Binding-site contacts:
Ligand atom O9 contacts residue 9SD1 of chain 1.G at 0.1 Å (h-bond).
Ligand atom O1B contacts residue ARG212 of chain 1.A at 3.1 Å (salt-bridge).
Ligand atom O10 contacts residue ARG71 of chain 1.A at 2.9 Å (salt-bridge).
Ligand atom C10 contacts residue 9SD1 of chain 1.G at 0.3 Å.
Ligand atom O1A contacts residue ARG37 of chain 1.A at 2.9 Å (salt-bridge).
Ligand atom C1 contacts residue 9SD1 of chain 1.G at 0.6 Å.
Ligand atom C11 contacts residue 9SD1 of chain 1.G at 0.3 Å.
Ligand atom C3 contacts residue 9SD1 of chain 1.G at 0.8 Å.
Ligand atom C1 contacts residue ARG290 of chain 1.A at 3.5 Å.
Ligand atom O6 contacts residue 9SD1 of chain 1.G at 0.6 Å (h-bond).
Ligand atom O4 contacts residue GLU38 of chain 1.A at 2.9 Å (salt-bridge).
Ligand atom O1B contacts residue TYR324 of chain 1.A at 3.1 Å (h-bond).
Ligand atom O9 contacts residue GLU196 of chain 1.A at 2.8 Å (salt-bridge).
Ligand atom F1 contacts residue 9SD1 of chain 1.G at 0.6 Å.
Ligand atom O1B contacts residue 9SD1 of chain 1.G at 0.3 Å (h-bond).
Ligand atom F1 contacts residue ASP70 of chain 1.A at 3.2 Å.
Ligand atom F1 contacts residue ARG37 of chain 1.A at 3.4 Å.
Ligand atom O1A contacts residue 9SD1 of chain 1.G at 0.4 Å (h-bond).
Ligand atom C4 contacts residue TYR324 of chain 1.A at 3.1 Å (hydrophobic).
Ligand atom C4 contacts residue 9SD1 of chain 1.G at 0.6 Å.
Ligand atom O1A contacts residue ARG290 of chain 1.A at 2.9 Å (salt-bridge).
Ligand atom O4 contacts residue 9SD1 of chain 1.G at 0.8 Å (h-bond).
Ligand atom N5 contacts residue 9SD1 of chain 1.G at 0.4 Å (h-bond).
Ligand atom C8 contacts residue 9SD1 of chain 1.G at 0.7 Å.
Ligand atom C2 contacts residue TYR324 of chain 1.A at 1.4 Å (hydrophobic).
Ligand atom C6 contacts residue TYR324 of chain 1.A at 3.1 Å (hydrophobic).
Ligand atom O1B contacts residue ARG290 of chain 1.A at 2.8 Å (salt-bridge).
Ligand atom C7 contacts residue 9SD1 of chain 1.G at 0.3 Å.
Ligand atom C5 contacts residue 9SD1 of chain 1.G at 0.5 Å.
Ligand atom O9 contacts residue ARG144 of chain 1.A at 3.5 Å (salt-bridge).
Ligand atom O10 contacts residue 9SD1 of chain 1.G at 0.4 Å (h-bond).
Ligand atom O7 contacts residue 9SD1 of chain 1.G at 0.8 Å (h-bond).
Ligand atom C2 contacts residue 9SD1 of chain 1.G at 1.2 Å.
Ligand atom C3 contacts residue GLU38 of chain 1.A at 3.4 Å.
Ligand atom O6 contacts residue TYR324 of chain 1.A at 2.4 Å (h-bond).
Ligand atom C1 contacts residue TYR324 of chain 1.A at 2.4 Å (hydrophobic).
Ligand atom C9 contacts residue 9SD1 of chain 1.G at 0.8 Å.
Ligand atom C6 contacts residue 9SD1 of chain 1.G at 0.3 Å.
Ligand atom C3 contacts residue TYR324 of chain 1.A at 2.4 Å (hydrophobic).
Ligand atom O1A contacts residue TYR324 of chain 1.A at 3.2 Å.

Sequence of chain 1.A:
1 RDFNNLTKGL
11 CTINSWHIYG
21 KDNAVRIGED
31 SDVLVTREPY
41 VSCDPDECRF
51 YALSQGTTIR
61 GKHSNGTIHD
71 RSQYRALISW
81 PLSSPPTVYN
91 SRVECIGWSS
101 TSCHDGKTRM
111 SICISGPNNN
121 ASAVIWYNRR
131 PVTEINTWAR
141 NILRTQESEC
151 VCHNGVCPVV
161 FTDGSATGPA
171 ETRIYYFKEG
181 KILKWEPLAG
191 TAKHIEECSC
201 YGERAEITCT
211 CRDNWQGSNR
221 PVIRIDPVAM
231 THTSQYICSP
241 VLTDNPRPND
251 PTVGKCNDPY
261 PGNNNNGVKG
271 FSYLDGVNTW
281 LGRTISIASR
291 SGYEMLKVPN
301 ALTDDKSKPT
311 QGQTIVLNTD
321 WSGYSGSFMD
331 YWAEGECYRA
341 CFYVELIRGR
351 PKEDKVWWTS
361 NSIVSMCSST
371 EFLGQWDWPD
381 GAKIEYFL

The small molecule below binds the protein below.
Small molecule (SMILES): CC(=O)N[C@@H]1[C@@H](O)[C@@H](F)C(C(=O)O)O[C@H]1[C@H](O)CCO